The small molecule below binds the protein below.
Small molecule (SMILES): CC(C)CCC[C@@H](C)[C@H]1CC[C@H]2[C@@H]3CC=C4C[C@@H](O)CC[C@]4(C)[C@H]3CC[C@]12C

Binding-site contacts:
Ligand atom C3 contacts residue ARG120 of chain 1.A at 4.3 Å.
Ligand atom O1 contacts residue ARG120 of chain 1.A at 4.0 Å.
Ligand atom C18 contacts residue VAL113 of chain 1.A at 3.7 Å (hydrophobic).
Ligand atom C2 contacts residue VAL116 of chain 1.A at 4.3 Å (hydrophobic).
Ligand atom O1 contacts residue ILE351 of chain 1.A at 4.4 Å.
Ligand atom C27 contacts residue VAL109 of chain 1.A at 4.5 Å (hydrophobic).
Ligand atom C1 contacts residue ARG120 of chain 1.A at 4.2 Å.
Ligand atom C2 contacts residue ARG120 of chain 1.A at 3.4 Å.
Ligand atom C19 contacts residue VAL113 of chain 1.A at 4.3 Å (hydrophobic).
Ligand atom C4 contacts residue ILE351 of chain 1.A at 3.8 Å (hydrophobic).
Ligand atom O1 contacts residue ARG354 of chain 1.A at 3.4 Å (salt-bridge).
Ligand atom C1 contacts residue VAL116 of chain 1.A at 4.5 Å (hydrophobic).
Ligand atom C19 contacts residue VAL116 of chain 1.A at 3.7 Å (hydrophobic).
Ligand atom C4 contacts residue LEU117 of chain 1.A at 3.7 Å (hydrophobic).

Sequence of chain 1.A:
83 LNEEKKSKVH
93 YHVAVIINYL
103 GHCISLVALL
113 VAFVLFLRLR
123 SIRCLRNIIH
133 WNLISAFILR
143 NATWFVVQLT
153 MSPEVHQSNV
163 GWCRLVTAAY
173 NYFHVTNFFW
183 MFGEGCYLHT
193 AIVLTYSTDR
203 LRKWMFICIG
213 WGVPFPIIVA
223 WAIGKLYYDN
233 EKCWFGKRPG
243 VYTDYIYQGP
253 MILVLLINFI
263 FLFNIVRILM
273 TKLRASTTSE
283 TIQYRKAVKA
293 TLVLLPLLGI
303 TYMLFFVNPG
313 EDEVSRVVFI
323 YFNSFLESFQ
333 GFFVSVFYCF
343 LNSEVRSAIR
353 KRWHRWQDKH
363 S